Sequence of chain 1.A:
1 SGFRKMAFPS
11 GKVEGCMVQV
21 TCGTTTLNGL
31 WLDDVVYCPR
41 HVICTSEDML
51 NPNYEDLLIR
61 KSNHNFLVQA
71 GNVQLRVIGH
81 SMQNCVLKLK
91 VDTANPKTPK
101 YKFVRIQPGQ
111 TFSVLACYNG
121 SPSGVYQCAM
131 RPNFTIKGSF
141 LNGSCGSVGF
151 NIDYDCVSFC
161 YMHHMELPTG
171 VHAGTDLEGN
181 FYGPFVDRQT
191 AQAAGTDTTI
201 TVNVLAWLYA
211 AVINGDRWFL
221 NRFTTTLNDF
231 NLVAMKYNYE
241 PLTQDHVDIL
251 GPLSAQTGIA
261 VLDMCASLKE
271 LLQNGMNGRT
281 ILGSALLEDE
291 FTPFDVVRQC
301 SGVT

Binding-site contacts:
Ligand atom N contacts residue GLY143 of chain 1.A at 4.5 Å.
Ligand atom C8 contacts residue THR26 of chain 1.A at 3.7 Å.
Ligand atom C1 contacts residue GLY143 of chain 1.A at 3.8 Å.
Ligand atom C12 contacts residue THR26 of chain 1.A at 4.4 Å.
Ligand atom C contacts residue CYS145 of chain 1.A at 1.8 Å (hydrophobic).
Ligand atom C1 contacts residue CYS145 of chain 1.A at 2.7 Å (hydrophobic).
Ligand atom O1 contacts residue THR26 of chain 1.A at 3.1 Å (h-bond).
Ligand atom N contacts residue ASN142 of chain 1.A at 4.1 Å.
Ligand atom O1 contacts residue THR24 of chain 1.A at 3.8 Å.
Ligand atom C6 contacts residue ASN142 of chain 1.A at 3.8 Å.
Ligand atom C7 contacts residue GLY143 of chain 1.A at 4.1 Å.
Ligand atom C8 contacts residue ASN142 of chain 1.A at 4.5 Å.
Ligand atom N contacts residue HIS41 of chain 1.A at 4.2 Å.
Ligand atom C3 contacts residue ASN142 of chain 1.A at 3.0 Å.
Ligand atom C contacts residue HIS41 of chain 1.A at 3.2 Å.
Ligand atom C1 contacts residue HIS41 of chain 1.A at 4.3 Å.
Ligand atom C6 contacts residue THR26 of chain 1.A at 4.3 Å.
Ligand atom O contacts residue GLY143 of chain 1.A at 2.6 Å (h-bond).
Ligand atom O1 contacts residue THR25 of chain 1.A at 3.7 Å.
Ligand atom C4 contacts residue ASN142 of chain 1.A at 3.2 Å.
Ligand atom N1 contacts residue ASN142 of chain 1.A at 4.2 Å.
Ligand atom N contacts residue CYS145 of chain 1.A at 3.6 Å.
Ligand atom O contacts residue SER144 of chain 1.A at 3.4 Å (h-bond).
Ligand atom C2 contacts residue ASN142 of chain 1.A at 3.5 Å.
Ligand atom N1 contacts residue THR26 of chain 1.A at 4.1 Å.
Ligand atom O contacts residue LEU141 of chain 1.A at 4.4 Å.
Ligand atom O contacts residue CYS145 of chain 1.A at 3.2 Å (h-bond).
Ligand atom C7 contacts residue THR26 of chain 1.A at 3.8 Å.
Ligand atom C7 contacts residue ASN142 of chain 1.A at 4.0 Å.
Ligand atom O contacts residue ASN142 of chain 1.A at 3.7 Å.
Ligand atom C9 contacts residue GLY143 of chain 1.A at 3.7 Å.
Ligand atom C5 contacts residue ASN142 of chain 1.A at 3.1 Å.
Ligand atom C2 contacts residue GLY143 of chain 1.A at 4.4 Å.
Ligand atom C1 contacts residue ASN142 of chain 1.A at 4.4 Å.
Ligand atom C10 contacts residue ASN142 of chain 1.A at 2.9 Å.
Ligand atom C1 contacts residue SER144 of chain 1.A at 4.5 Å.
Ligand atom C contacts residue LEU27 of chain 1.A at 4.0 Å (hydrophobic).
Ligand atom C9 contacts residue ASN142 of chain 1.A at 3.2 Å.

This protein binds this small molecule.
Small molecule (SMILES): CC(=O)Nc1cccc(C(=O)N2CCSCC2)c1